A protein and the small-molecule ligand that binds it are described below.
Small molecule (SMILES): Nc1ncnc2c1nc(Br)n2CCCCBr

Binding-site contacts:
Ligand atom N01 contacts residue ALA162 of chain 2.A at 3.5 Å.
Ligand atom C14 contacts residue HIS71 of chain 2.A at 4.3 Å.
Ligand atom N03 contacts residue THR161 of chain 2.A at 3.0 Å (h-bond).
Ligand atom N08 contacts residue ASP45 of chain 2.A at 4.1 Å.
Ligand atom C07 contacts residue ALA162 of chain 2.A at 3.7 Å (hydrophobic).
Ligand atom N08 contacts residue ASN122 of chain 2.A at 3.0 Å (h-bond).
Ligand atom C04 contacts residue THR161 of chain 2.A at 3.9 Å.
Ligand atom C02 contacts residue PHE74 of chain 2.A at 4.2 Å (hydrophobic).
Ligand atom N03 contacts residue ALA162 of chain 2.A at 3.9 Å.
Ligand atom C13 contacts residue ASP45 of chain 2.A at 3.7 Å.
Ligand atom BR1 contacts residue ASP45 of chain 2.A at 4.2 Å.
Ligand atom BR2 contacts residue GLY46 of chain 2.A at 3.4 Å.
Ligand atom N01 contacts residue GLY159 of chain 2.A at 4.2 Å.
Ligand atom BR1 contacts residue GLY46 of chain 2.A at 4.0 Å.
Ligand atom C02 contacts residue THR161 of chain 2.A at 3.6 Å.
Ligand atom C02 contacts residue ASN122 of chain 2.A at 4.3 Å.
Ligand atom N01 contacts residue THR161 of chain 2.A at 3.2 Å (h-bond).
Ligand atom BR1 contacts residue ASN122 of chain 2.A at 3.8 Å.
Ligand atom C04 contacts residue ASP45 of chain 2.A at 4.1 Å.
Ligand atom BR2 contacts residue ASP45 of chain 2.A at 3.8 Å.
Ligand atom C02 contacts residue ASP45 of chain 2.A at 4.2 Å.
Ligand atom BR1 contacts residue LEU49 of chain 2.A at 3.5 Å.
Ligand atom C06 contacts residue ASP45 of chain 2.A at 3.8 Å.
Ligand atom N05 contacts residue ASP45 of chain 2.A at 3.9 Å.
Ligand atom N03 contacts residue ASP45 of chain 2.A at 4.3 Å.
Ligand atom C07 contacts residue ASN122 of chain 2.A at 4.2 Å.
Ligand atom N01 contacts residue TYR75 of chain 2.A at 3.9 Å.
Ligand atom C13 contacts residue GLY46 of chain 2.A at 3.7 Å.
Ligand atom C04 contacts residue PHE74 of chain 2.A at 3.3 Å (hydrophobic).
Ligand atom N11 contacts residue ASP45 of chain 2.A at 3.9 Å.
Ligand atom N05 contacts residue PHE74 of chain 2.A at 4.3 Å.
Ligand atom N01 contacts residue ASN122 of chain 2.A at 3.4 Å (h-bond).
Ligand atom C07 contacts residue ASP45 of chain 2.A at 4.0 Å.
Ligand atom N03 contacts residue PHE74 of chain 2.A at 3.2 Å.
Ligand atom C09 contacts residue ASN122 of chain 2.A at 3.7 Å.
Ligand atom N01 contacts residue SER158 of chain 2.A at 3.4 Å (h-bond).
Ligand atom C09 contacts residue ASP45 of chain 2.A at 3.8 Å.
Ligand atom BR2 contacts residue GLY44 of chain 2.A at 3.8 Å.
Ligand atom C02 contacts residue ALA162 of chain 2.A at 3.5 Å (hydrophobic).
Ligand atom N08 contacts residue ALA162 of chain 2.A at 4.0 Å.

Sequence of chain 2.A:
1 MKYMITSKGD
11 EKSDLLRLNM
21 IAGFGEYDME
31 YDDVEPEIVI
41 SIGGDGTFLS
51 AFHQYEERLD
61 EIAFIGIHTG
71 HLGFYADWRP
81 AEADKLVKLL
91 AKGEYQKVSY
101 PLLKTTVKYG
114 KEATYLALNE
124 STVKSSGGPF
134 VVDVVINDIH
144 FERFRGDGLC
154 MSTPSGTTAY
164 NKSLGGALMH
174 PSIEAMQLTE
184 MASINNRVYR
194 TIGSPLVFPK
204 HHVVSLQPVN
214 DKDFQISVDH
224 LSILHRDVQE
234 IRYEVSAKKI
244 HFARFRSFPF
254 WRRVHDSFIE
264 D